Sequence of chain 1.D:
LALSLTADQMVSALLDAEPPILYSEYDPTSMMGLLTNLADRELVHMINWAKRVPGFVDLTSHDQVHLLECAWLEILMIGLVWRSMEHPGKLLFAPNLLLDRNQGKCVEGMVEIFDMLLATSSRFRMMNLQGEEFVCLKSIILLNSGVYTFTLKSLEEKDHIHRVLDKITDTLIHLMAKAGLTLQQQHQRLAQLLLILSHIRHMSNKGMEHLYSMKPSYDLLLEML

This small molecule binds to this protein.
Small molecule (SMILES): CC1=C(c2cccc(O)c2)[C@H](c2ccc(OCCN3CC(CF)C3)cc2)Oc2c(O)cccc21

Binding-site contacts:
Ligand atom N23 contacts residue ASP78 of chain 1.D at 3.0 Å (salt-bridge).
Ligand atom C18 contacts residue LEU252 of chain 1.D at 4.0 Å (hydrophobic).
Ligand atom C12 contacts residue ALA77 of chain 1.D at 3.8 Å (hydrophobic).
Ligand atom C33 contacts residue HIS251 of chain 1.D at 3.7 Å.
Ligand atom C9 contacts residue LEU114 of chain 1.D at 3.9 Å (hydrophobic).
Ligand atom O13 contacts residue ALA77 of chain 1.D at 3.2 Å (h-bond).
Ligand atom C12 contacts residue LEU73 of chain 1.D at 3.8 Å (hydrophobic).
Ligand atom C33 contacts residue MET148 of chain 1.D at 4.0 Å (hydrophobic).
Ligand atom C10 contacts residue GLU80 of chain 1.D at 3.6 Å.
Ligand atom C26 contacts residue ASP78 of chain 1.D at 3.6 Å.
Ligand atom C11 contacts residue GLU80 of chain 1.D at 3.0 Å.
Ligand atom C2 contacts residue PHE131 of chain 1.D at 3.9 Å (hydrophobic).
Ligand atom O35 contacts residue HIS251 of chain 1.D at 3.3 Å (h-bond).
Ligand atom C9 contacts residue LEU118 of chain 1.D at 3.6 Å (hydrophobic).
Ligand atom C24 contacts residue THR74 of chain 1.D at 3.9 Å.
Ligand atom C1 contacts residue MET115 of chain 1.D at 3.9 Å (hydrophobic).
Ligand atom C31 contacts residue LEU252 of chain 1.D at 3.4 Å (hydrophobic).
Ligand atom O13 contacts residue LEU73 of chain 1.D at 2.7 Å (h-bond).
Ligand atom C26 contacts residue PRO262 of chain 1.D at 3.7 Å (hydrophobic).
Ligand atom C19 contacts residue LEU73 of chain 1.D at 4.0 Å (hydrophobic).
Ligand atom C15 contacts residue ALA77 of chain 1.D at 3.8 Å (hydrophobic).
Ligand atom C24 contacts residue ASP78 of chain 1.D at 3.2 Å.
Ligand atom C16 contacts residue ALA77 of chain 1.D at 3.6 Å (hydrophobic).
Ligand atom C32 contacts residue HIS251 of chain 1.D at 3.2 Å.
Ligand atom C16 contacts residue TRP110 of chain 1.D at 3.9 Å (hydrophobic).
Ligand atom C17 contacts residue ALA77 of chain 1.D at 3.8 Å (hydrophobic).
Ligand atom C7 contacts residue PHE131 of chain 1.D at 3.8 Å (hydrophobic).
Ligand atom O35 contacts residue ILE151 of chain 1.D at 3.7 Å.
Ligand atom O20 contacts residue TRP110 of chain 1.D at 3.7 Å.
Ligand atom C4 contacts residue LEU73 of chain 1.D at 3.9 Å (hydrophobic).
Ligand atom O13 contacts residue LEU76 of chain 1.D at 3.5 Å.
Ligand atom C18 contacts residue THR74 of chain 1.D at 3.5 Å.
Ligand atom C25 contacts residue ASP78 of chain 1.D at 3.6 Å.
Ligand atom O35 contacts residue MET148 of chain 1.D at 3.4 Å.
Ligand atom O6 contacts residue LEU73 of chain 1.D at 3.4 Å.
Ligand atom C31 contacts residue GLY248 of chain 1.D at 3.6 Å.
Ligand atom C1 contacts residue LEU118 of chain 1.D at 3.9 Å (hydrophobic).
Ligand atom C10 contacts residue LEU114 of chain 1.D at 3.7 Å (hydrophobic).
Ligand atom C32 contacts residue GLY248 of chain 1.D at 3.9 Å.
Ligand atom C8 contacts residue PHE131 of chain 1.D at 3.7 Å (hydrophobic).